Binding-site contacts:
Ligand atom C19 contacts residue LEU169 of chain 1.A at 3.8 Å (hydrophobic).
Ligand atom C21 contacts residue PHE117 of chain 1.A at 3.6 Å (hydrophobic).
Ligand atom N06 contacts residue TYR26 of chain 1.A at 3.9 Å.
Ligand atom C12 contacts residue ILE21 of chain 1.A at 3.3 Å (hydrophobic).
Ligand atom C14 contacts residue ILE21 of chain 1.A at 3.7 Å (hydrophobic).
Ligand atom C15 contacts residue LEU169 of chain 1.A at 3.8 Å (hydrophobic).
Ligand atom O04 contacts residue ALA179 of chain 1.A at 3.9 Å.
Ligand atom C18 contacts residue LEU169 of chain 1.A at 3.3 Å (hydrophobic).
Ligand atom N06 contacts residue VAL29 of chain 1.A at 3.6 Å.
Ligand atom O17 contacts residue LEU119 of chain 1.A at 3.7 Å.
Ligand atom C08 contacts residue GOL1 of chain 1.C at 3.8 Å.
Ligand atom C16 contacts residue ALA42 of chain 1.A at 3.6 Å (hydrophobic).
Ligand atom O20 contacts residue PHE117 of chain 1.A at 3.2 Å.
Ligand atom O04 contacts residue VAL99 of chain 1.A at 3.8 Å.
Ligand atom C07 contacts residue LEU169 of chain 1.A at 3.5 Å (hydrophobic).
Ligand atom N06 contacts residue GOL1 of chain 1.C at 3.3 Å (h-bond).
Ligand atom C02 contacts residue PHE117 of chain 1.A at 3.9 Å (hydrophobic).
Ligand atom C13 contacts residue ILE21 of chain 1.A at 3.6 Å (hydrophobic).
Ligand atom O03 contacts residue LYS44 of chain 1.A at 2.6 Å (salt-bridge).
Ligand atom C08 contacts residue LEU169 of chain 1.A at 3.8 Å (hydrophobic).
Ligand atom C10 contacts residue LEU169 of chain 1.A at 3.9 Å (hydrophobic).
Ligand atom O09 contacts residue GLY22 of chain 1.A at 3.9 Å.
Ligand atom C11 contacts residue ILE21 of chain 1.A at 3.3 Å (hydrophobic).
Ligand atom O20 contacts residue VAL120 of chain 1.A at 3.9 Å.
Ligand atom C02 contacts residue LYS44 of chain 1.A at 3.5 Å.
Ligand atom C16 contacts residue LEU169 of chain 1.A at 3.4 Å (hydrophobic).
Ligand atom O04 contacts residue PHE117 of chain 1.A at 3.5 Å.
Ligand atom O17 contacts residue ALA42 of chain 1.A at 3.4 Å.
Ligand atom O04 contacts residue ASP180 of chain 1.A at 3.0 Å (salt-bridge).
Ligand atom O20 contacts residue GLU118 of chain 1.A at 3.3 Å (salt-bridge).
Ligand atom C02 contacts residue ASP180 of chain 1.A at 3.5 Å.
Ligand atom O17 contacts residue GLU118 of chain 1.A at 3.8 Å.
Ligand atom O09 contacts residue GOL1 of chain 1.C at 2.8 Å (h-bond).
Ligand atom O20 contacts residue VAL99 of chain 1.A at 3.9 Å.
Ligand atom C13 contacts residue VAL120 of chain 1.A at 3.6 Å (hydrophobic).
Ligand atom O03 contacts residue ASP180 of chain 1.A at 3.7 Å.
Ligand atom C14 contacts residue LEU119 of chain 1.A at 3.6 Å (hydrophobic).
Ligand atom O17 contacts residue VAL120 of chain 1.A at 2.9 Å (h-bond).
Ligand atom C14 contacts residue VAL120 of chain 1.A at 3.2 Å (hydrophobic).
Ligand atom C11 contacts residue GOL1 of chain 1.C at 3.8 Å.

This small molecule binds to this protein.
Small molecule (SMILES): Nc1c(C(=O)O)cc(O)c2c1C(=O)c1ccccc1C2=O

Sequence of chain 1.A:
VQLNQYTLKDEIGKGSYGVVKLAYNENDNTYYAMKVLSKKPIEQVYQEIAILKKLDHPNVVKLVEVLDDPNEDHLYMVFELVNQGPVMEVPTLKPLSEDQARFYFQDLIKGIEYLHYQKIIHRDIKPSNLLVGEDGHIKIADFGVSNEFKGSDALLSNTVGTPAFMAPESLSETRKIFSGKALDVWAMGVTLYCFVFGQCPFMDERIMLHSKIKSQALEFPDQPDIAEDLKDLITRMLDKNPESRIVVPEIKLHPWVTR